Binding-site contacts:
Ligand atom C4 contacts residue HEM1 of chain 1.R at 4.5 Å.
Ligand atom C3 contacts residue PHE88 of chain 1.E at 4.0 Å (hydrophobic).
Ligand atom O2 contacts residue TYR97 of chain 1.E at 4.4 Å.
Ligand atom C3 contacts residue LEU245 of chain 1.E at 3.9 Å (hydrophobic).
Ligand atom O2 contacts residue CAM1 of chain 1.S at 3.3 Å.
Ligand atom O2 contacts residue LEU245 of chain 1.E at 4.2 Å.
Ligand atom C6 contacts residue GLY249 of chain 1.E at 4.0 Å.
Ligand atom C2 contacts residue LEU245 of chain 1.E at 4.3 Å (hydrophobic).
Ligand atom C8 contacts residue PHE88 of chain 1.E at 3.5 Å (hydrophobic).
Ligand atom C10 contacts residue CAM1 of chain 1.S at 4.3 Å.
Ligand atom C8 contacts residue ILE396 of chain 1.E at 4.2 Å (hydrophobic).
Ligand atom C9 contacts residue VAL296 of chain 1.E at 3.9 Å (hydrophobic).
Ligand atom C4 contacts residue TYR97 of chain 1.E at 4.5 Å (hydrophobic).
Ligand atom C2 contacts residue TYR97 of chain 1.E at 4.3 Å (hydrophobic).
Ligand atom O5 contacts residue GLY249 of chain 1.E at 4.0 Å.
Ligand atom O5 contacts residue LEU245 of chain 1.E at 4.4 Å.
Ligand atom C8 contacts residue ASP298 of chain 1.E at 3.6 Å.
Ligand atom C10 contacts residue ILE396 of chain 1.E at 4.4 Å (hydrophobic).
Ligand atom C5 contacts residue GLY249 of chain 1.E at 4.1 Å.
Ligand atom O5 contacts residue HEM1 of chain 1.R at 2.9 Å.
Ligand atom C5 contacts residue LEU245 of chain 1.E at 4.0 Å (hydrophobic).
Ligand atom C10 contacts residue VAL397 of chain 1.E at 3.0 Å (hydrophobic).
Ligand atom C3 contacts residue TYR97 of chain 1.E at 3.2 Å (hydrophobic).
Ligand atom C6 contacts residue THR253 of chain 1.E at 4.3 Å.
Ligand atom O2 contacts residue VAL248 of chain 1.E at 4.0 Å.
Ligand atom C2 contacts residue CAM1 of chain 1.S at 4.2 Å.
Ligand atom C1 contacts residue VAL397 of chain 1.E at 4.4 Å (hydrophobic).
Ligand atom C5 contacts residue HEM1 of chain 1.R at 4.2 Å.
Ligand atom C9 contacts residue HEM1 of chain 1.R at 3.9 Å.

Sequence of chain 1.E:
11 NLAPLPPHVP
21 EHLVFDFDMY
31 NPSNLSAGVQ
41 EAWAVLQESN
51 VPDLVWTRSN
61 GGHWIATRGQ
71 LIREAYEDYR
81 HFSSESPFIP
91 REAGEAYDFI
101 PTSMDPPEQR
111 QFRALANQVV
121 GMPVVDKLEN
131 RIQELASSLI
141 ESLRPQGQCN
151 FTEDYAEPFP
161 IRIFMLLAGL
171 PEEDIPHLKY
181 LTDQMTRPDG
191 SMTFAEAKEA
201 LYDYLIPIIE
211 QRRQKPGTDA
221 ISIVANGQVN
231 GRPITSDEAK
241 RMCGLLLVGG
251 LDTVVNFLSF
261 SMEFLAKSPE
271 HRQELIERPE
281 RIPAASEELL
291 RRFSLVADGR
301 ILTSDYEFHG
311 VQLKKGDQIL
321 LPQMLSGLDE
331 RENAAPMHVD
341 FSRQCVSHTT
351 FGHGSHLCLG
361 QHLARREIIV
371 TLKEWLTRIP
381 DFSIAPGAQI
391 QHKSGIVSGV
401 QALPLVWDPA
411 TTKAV

A protein and the small-molecule ligand that binds it are described below.
Small molecule (SMILES): CC1(C)[C@H]2CC(=O)[C@]1(C)C[C@H]2O